Sequence of chain 1.A:
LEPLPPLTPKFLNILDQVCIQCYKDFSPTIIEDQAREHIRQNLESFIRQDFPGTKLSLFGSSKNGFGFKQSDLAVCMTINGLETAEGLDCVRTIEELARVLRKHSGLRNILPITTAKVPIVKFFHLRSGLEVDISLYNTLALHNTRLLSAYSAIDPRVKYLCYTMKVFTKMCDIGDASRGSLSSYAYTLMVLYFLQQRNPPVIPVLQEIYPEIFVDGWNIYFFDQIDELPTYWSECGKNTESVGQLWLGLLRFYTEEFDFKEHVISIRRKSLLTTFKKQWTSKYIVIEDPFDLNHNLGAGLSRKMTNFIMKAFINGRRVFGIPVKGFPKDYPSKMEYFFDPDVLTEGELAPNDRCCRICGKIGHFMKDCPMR

The protein below binds the small molecule below.
Small molecule (SMILES): O=c1ccn([C@@H]2O[C@H](CO[P](=O)(O)O[C@H]3[C@@H](O)[C@H](n4ccc(=O)[nH]c4=O)O[C@@H]3CO[P](=O)(O)O[C@H]3[C@@H](O)[C@H](n4ccc(=O)[nH]c4=O)O[C@@H]3CO[P](=O)(O)O[C@H]3[C@@H](O)[C@H](n4ccc(=O)[nH]c4=O)O[C@@H]3CO)[C@@H](O)[C@H]2O)c(=O)[nH]1

Binding-site contacts:
Ligand atom O4 contacts residue HIS379 of chain 1.A at 3.2 Å (h-bond).
Ligand atom O3' contacts residue GLY70 of chain 1.A at 3.2 Å.
Ligand atom O2 contacts residue ASN148 of chain 1.A at 2.6 Å (h-bond).
Ligand atom O4 contacts residue ILE377 of chain 1.A at 3.5 Å (h-bond).
Ligand atom N3 contacts residue ILE377 of chain 1.A at 3.2 Å (h-bond).
Ligand atom O4' contacts residue ILE377 of chain 1.A at 3.6 Å.
Ligand atom C2' contacts residue ASN154 of chain 1.A at 3.4 Å.
Ligand atom O4 contacts residue LEU312 of chain 1.A at 3.0 Å.
Ligand atom OP2 contacts residue LYS127 of chain 1.A at 3.2 Å (salt-bridge).
Ligand atom OP2 contacts residue ALA187 of chain 1.A at 3.4 Å.
Ligand atom O4' contacts residue PHE69 of chain 1.A at 3.3 Å.
Ligand atom C5 contacts residue ARG369 of chain 1.A at 3.2 Å.
Ligand atom O2' contacts residue THR155 of chain 1.A at 3.6 Å.
Ligand atom C2 contacts residue ASN148 of chain 1.A at 3.7 Å.
Ligand atom C1' contacts residue SER188 of chain 1.A at 3.7 Å.
Ligand atom O3' contacts residue SER188 of chain 1.A at 3.7 Å.
Ligand atom C5 contacts residue GLY378 of chain 1.A at 3.7 Å.
Ligand atom C4' contacts residue GLY70 of chain 1.A at 3.7 Å.
Ligand atom OP2 contacts residue ALA126 of chain 1.A at 3.4 Å.
Ligand atom C4 contacts residue ILE377 of chain 1.A at 3.1 Å (hydrophobic).
Ligand atom O2' contacts residue ASN154 of chain 1.A at 2.6 Å (h-bond).
Ligand atom N3 contacts residue ALA314 of chain 1.A at 3.2 Å (h-bond).
Ligand atom O2' contacts residue ALA151 of chain 1.A at 3.6 Å.
Ligand atom O2 contacts residue ASN154 of chain 1.A at 3.1 Å (h-bond).
Ligand atom N3 contacts residue VAL128 of chain 1.A at 3.4 Å.
Ligand atom O4' contacts residue SER188 of chain 1.A at 3.3 Å.
Ligand atom O2 contacts residue ALA314 of chain 1.A at 3.7 Å.
Ligand atom C4' contacts residue SER188 of chain 1.A at 3.5 Å.
Ligand atom C5 contacts residue ILE377 of chain 1.A at 3.5 Å (hydrophobic).
Ligand atom C4 contacts residue ALA314 of chain 1.A at 3.2 Å (hydrophobic).
Ligand atom C6 contacts residue ARG369 of chain 1.A at 3.2 Å.
Ligand atom C2 contacts residue ILE377 of chain 1.A at 3.6 Å (hydrophobic).
Ligand atom C4' contacts residue PHE69 of chain 1.A at 3.6 Å (hydrophobic).
Ligand atom O4 contacts residue HIS310 of chain 1.A at 3.3 Å (h-bond).
Ligand atom O5' contacts residue ILE377 of chain 1.A at 3.1 Å.
Ligand atom N3 contacts residue TYR195 of chain 1.A at 3.7 Å.
Ligand atom O4 contacts residue GLY378 of chain 1.A at 3.6 Å (h-bond).
Ligand atom O2 contacts residue LYS127 of chain 1.A at 3.5 Å.
Ligand atom C4 contacts residue VAL128 of chain 1.A at 3.6 Å (hydrophobic).
Ligand atom O4 contacts residue ALA314 of chain 1.A at 3.2 Å (h-bond).